Sequence of chain 1.A:
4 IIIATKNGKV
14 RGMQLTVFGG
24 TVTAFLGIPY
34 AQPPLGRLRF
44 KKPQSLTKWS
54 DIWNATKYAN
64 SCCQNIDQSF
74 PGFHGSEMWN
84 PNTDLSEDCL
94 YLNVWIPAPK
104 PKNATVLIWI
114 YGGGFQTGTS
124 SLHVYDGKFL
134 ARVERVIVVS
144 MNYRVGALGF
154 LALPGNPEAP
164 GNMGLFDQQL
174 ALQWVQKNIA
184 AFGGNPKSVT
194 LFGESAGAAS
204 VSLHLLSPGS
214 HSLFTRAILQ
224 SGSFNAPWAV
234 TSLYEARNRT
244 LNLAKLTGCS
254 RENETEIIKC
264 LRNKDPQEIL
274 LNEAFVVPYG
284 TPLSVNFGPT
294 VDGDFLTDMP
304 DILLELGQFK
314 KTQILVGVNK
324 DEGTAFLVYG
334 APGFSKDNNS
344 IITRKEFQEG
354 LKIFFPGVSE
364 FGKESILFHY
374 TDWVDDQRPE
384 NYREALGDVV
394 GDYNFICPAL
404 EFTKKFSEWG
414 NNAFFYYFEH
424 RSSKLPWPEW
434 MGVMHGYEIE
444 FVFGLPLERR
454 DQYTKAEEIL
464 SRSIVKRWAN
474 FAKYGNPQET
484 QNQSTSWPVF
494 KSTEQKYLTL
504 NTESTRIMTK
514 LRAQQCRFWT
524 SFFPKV

The protein below binds the small molecule below.
Small molecule (SMILES): CC(=O)N[C@H]1CO[C@H](CO[C@@H]2O[C@@H](C)[C@@H](O)[C@@H](O)[C@@H]2O)[C@@H](O)[C@@H]1O

Binding-site contacts:
Ligand atom C5 contacts residue ASN57 of chain 1.A at 3.7 Å.
Ligand atom O7 contacts residue ASN57 of chain 1.A at 3.7 Å.
Ligand atom O5 contacts residue ASN57 of chain 1.A at 2.4 Å (h-bond).
Ligand atom C7 contacts residue ASN57 of chain 1.A at 3.5 Å.
Ligand atom N2 contacts residue ASN57 of chain 1.A at 2.9 Å (h-bond).
Ligand atom C2 contacts residue ASN57 of chain 1.A at 2.5 Å.
Ligand atom C1 contacts residue ASN57 of chain 1.A at 1.4 Å.
Ligand atom O5 contacts residue ARG14 of chain 1.A at 3.7 Å.
Ligand atom C1 contacts residue ARG14 of chain 1.A at 3.6 Å.
Ligand atom C6 contacts residue ARG14 of chain 1.A at 4.1 Å.
Ligand atom C3 contacts residue ASN57 of chain 1.A at 3.8 Å.
Ligand atom C4 contacts residue ASN57 of chain 1.A at 4.2 Å.
Ligand atom C5 contacts residue ARG14 of chain 1.A at 3.5 Å.